Binding-site contacts:
Ligand atom C7 contacts residue PRO14 of chain 1.M at 3.3 Å (hydrophobic).
Ligand atom C2 contacts residue ASN15 of chain 1.M at 2.5 Å.
Ligand atom N2 contacts residue ASN15 of chain 1.M at 2.5 Å (h-bond).
Ligand atom O7 contacts residue PRO14 of chain 1.M at 3.2 Å (h-bond).
Ligand atom C4 contacts residue ASN15 of chain 1.M at 4.2 Å.
Ligand atom C7 contacts residue ASN15 of chain 1.M at 3.1 Å.
Ligand atom N2 contacts residue PRO14 of chain 1.M at 4.1 Å.
Ligand atom C8 contacts residue ASN15 of chain 1.M at 3.5 Å.
Ligand atom C3 contacts residue ASN15 of chain 1.M at 3.8 Å.
Ligand atom C5 contacts residue ASN15 of chain 1.M at 3.6 Å.
Ligand atom C1 contacts residue ASN15 of chain 1.M at 1.4 Å.
Ligand atom O5 contacts residue ASN15 of chain 1.M at 2.3 Å (h-bond).
Ligand atom O7 contacts residue ASN15 of chain 1.M at 4.0 Å.
Ligand atom C8 contacts residue PRO14 of chain 1.M at 3.3 Å (hydrophobic).

Sequence of chain 1.M:
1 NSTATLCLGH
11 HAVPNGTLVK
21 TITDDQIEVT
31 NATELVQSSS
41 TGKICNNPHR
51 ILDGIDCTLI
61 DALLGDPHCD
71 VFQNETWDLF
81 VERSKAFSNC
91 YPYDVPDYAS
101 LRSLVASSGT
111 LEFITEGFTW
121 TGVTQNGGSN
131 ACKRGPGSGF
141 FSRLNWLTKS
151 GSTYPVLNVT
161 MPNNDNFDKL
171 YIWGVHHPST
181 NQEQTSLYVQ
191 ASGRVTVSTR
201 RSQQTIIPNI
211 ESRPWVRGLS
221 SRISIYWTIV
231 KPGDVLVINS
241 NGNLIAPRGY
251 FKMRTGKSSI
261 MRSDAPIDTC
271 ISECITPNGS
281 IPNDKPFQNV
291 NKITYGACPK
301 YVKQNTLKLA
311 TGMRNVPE

The protein below binds the small molecule below.
Small molecule (SMILES): CC(=O)N[C@@H]1[C@@H](O)[C@H](O)[C@@H](CO)O[C@H]1O